A protein and the small-molecule ligand that binds it are described below.
Small molecule (SMILES): CN(Cc1cnc2nc(N)nc(N)c2n1)c1ccc(C(=O)N[C@@H](CCC(=O)O)C(=O)O)cc1

Binding-site contacts:
Ligand atom O2 contacts residue PHE36 of chain 1.B at 3.6 Å.
Ligand atom CT contacts residue SER37 of chain 1.B at 3.6 Å.
Ligand atom C8A contacts residue ASP32 of chain 1.B at 3.6 Å.
Ligand atom N3 contacts residue VAL10 of chain 1.B at 3.5 Å.
Ligand atom NA4 contacts residue CYS113 of chain 1.B at 3.0 Å (h-bond).
Ligand atom NA4 contacts residue TYR119 of chain 1.B at 3.6 Å.
Ligand atom C2 contacts residue ALA11 of chain 1.B at 3.7 Å (hydrophobic).
Ligand atom NA2 contacts residue ALA11 of chain 1.B at 3.7 Å.
Ligand atom C7 contacts residue LEU25 of chain 1.B at 3.6 Å (hydrophobic).
Ligand atom C4 contacts residue NDP1 of chain 1.L at 3.5 Å.
Ligand atom C12 contacts residue PHE36 of chain 1.B at 3.7 Å (hydrophobic).
Ligand atom OE2 contacts residue LYS34 of chain 1.B at 3.5 Å.
Ligand atom N3 contacts residue PHE36 of chain 1.B at 3.5 Å.
Ligand atom O2 contacts residue SER37 of chain 1.B at 3.3 Å.
Ligand atom C6 contacts residue NDP1 of chain 1.L at 3.7 Å.
Ligand atom C15 contacts residue ILE62 of chain 1.B at 3.7 Å (hydrophobic).
Ligand atom C16 contacts residue LEU33 of chain 1.B at 3.7 Å (hydrophobic).
Ligand atom NA2 contacts residue VAL10 of chain 1.B at 3.5 Å.
Ligand atom CT contacts residue LEU67 of chain 1.B at 3.7 Å (hydrophobic).
Ligand atom N1 contacts residue ASP32 of chain 1.B at 2.8 Å (salt-bridge).
Ligand atom OE1 contacts residue LEU33 of chain 1.B at 3.7 Å.
Ligand atom C4 contacts residue VAL9 of chain 1.B at 3.6 Å (hydrophobic).
Ligand atom O2 contacts residue ARG70 of chain 1.B at 2.9 Å (salt-bridge).
Ligand atom C14 contacts residue ILE62 of chain 1.B at 3.6 Å (hydrophobic).
Ligand atom N5 contacts residue NDP1 of chain 1.L at 3.3 Å.
Ligand atom C4 contacts residue PHE36 of chain 1.B at 3.4 Å (hydrophobic).
Ligand atom NA2 contacts residue ASP32 of chain 1.B at 3.4 Å (salt-bridge).
Ligand atom NA4 contacts residue VAL9 of chain 1.B at 2.9 Å (h-bond).
Ligand atom CM contacts residue THR58 of chain 1.B at 3.4 Å.
Ligand atom N contacts residue LEU67 of chain 1.B at 3.5 Å.
Ligand atom O1 contacts residue ARG70 of chain 1.B at 3.0 Å (salt-bridge).
Ligand atom C4A contacts residue NDP1 of chain 1.L at 3.3 Å.
Ligand atom CT contacts residue ARG70 of chain 1.B at 3.7 Å.
Ligand atom NA4 contacts residue PHE36 of chain 1.B at 3.5 Å.
Ligand atom N3 contacts residue VAL9 of chain 1.B at 3.5 Å (h-bond).
Ligand atom O1 contacts residue SER37 of chain 1.B at 3.3 Å (h-bond).
Ligand atom N8 contacts residue LEU33 of chain 1.B at 3.7 Å.
Ligand atom C8A contacts residue NDP1 of chain 1.L at 3.6 Å.
Ligand atom C2 contacts residue ASP32 of chain 1.B at 3.7 Å.
Ligand atom N8 contacts residue ASP32 of chain 1.B at 3.5 Å (salt-bridge).

Sequence of chain 1.B:
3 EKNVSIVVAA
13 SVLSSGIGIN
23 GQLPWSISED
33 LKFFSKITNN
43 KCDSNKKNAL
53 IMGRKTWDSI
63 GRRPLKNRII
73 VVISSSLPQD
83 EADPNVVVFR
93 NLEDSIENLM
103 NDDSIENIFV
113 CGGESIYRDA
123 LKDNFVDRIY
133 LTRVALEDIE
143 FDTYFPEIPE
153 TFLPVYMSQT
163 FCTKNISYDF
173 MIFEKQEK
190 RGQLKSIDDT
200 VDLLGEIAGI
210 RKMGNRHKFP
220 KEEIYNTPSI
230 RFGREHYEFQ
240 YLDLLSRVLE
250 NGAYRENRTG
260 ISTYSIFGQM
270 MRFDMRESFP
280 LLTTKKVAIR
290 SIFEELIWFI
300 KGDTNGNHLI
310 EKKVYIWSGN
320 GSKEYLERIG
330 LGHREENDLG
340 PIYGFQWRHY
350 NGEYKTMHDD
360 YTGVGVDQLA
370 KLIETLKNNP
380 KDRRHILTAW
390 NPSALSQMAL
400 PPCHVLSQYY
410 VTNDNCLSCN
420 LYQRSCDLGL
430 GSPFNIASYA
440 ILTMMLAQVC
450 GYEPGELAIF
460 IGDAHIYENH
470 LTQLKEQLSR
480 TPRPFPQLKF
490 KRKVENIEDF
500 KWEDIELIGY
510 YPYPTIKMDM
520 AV